Binding-site contacts:
Ligand atom C4 contacts residue ASN108 of chain 1.A at 4.3 Å.
Ligand atom C8 contacts residue PHE118 of chain 1.A at 3.6 Å (hydrophobic).
Ligand atom C8 contacts residue ASP144 of chain 1.A at 3.8 Å.
Ligand atom C1 contacts residue PHE118 of chain 1.A at 4.2 Å (hydrophobic).
Ligand atom C3 contacts residue ASN108 of chain 1.A at 3.9 Å.
Ligand atom O7 contacts residue ASN108 of chain 1.A at 3.5 Å (h-bond).
Ligand atom O7 contacts residue TYR142 of chain 1.A at 3.4 Å (h-bond).
Ligand atom C7 contacts residue ASP144 of chain 1.A at 3.4 Å.
Ligand atom C8 contacts residue CYS143 of chain 1.A at 3.8 Å (hydrophobic).
Ligand atom N2 contacts residue ASN148 of chain 1.A at 4.3 Å.
Ligand atom O5 contacts residue ASN108 of chain 1.A at 2.4 Å (h-bond).
Ligand atom C5 contacts residue ASN108 of chain 1.A at 3.6 Å.
Ligand atom C8 contacts residue TYR142 of chain 1.A at 4.4 Å (hydrophobic).
Ligand atom C3 contacts residue ASP144 of chain 1.A at 3.8 Å.
Ligand atom C7 contacts residue ASN108 of chain 1.A at 3.5 Å.
Ligand atom O3 contacts residue ASN148 of chain 1.A at 4.4 Å.
Ligand atom C3 contacts residue PHE118 of chain 1.A at 4.3 Å (hydrophobic).
Ligand atom C2 contacts residue ASN108 of chain 1.A at 2.6 Å.
Ligand atom N2 contacts residue PHE118 of chain 1.A at 3.7 Å.
Ligand atom C7 contacts residue CYS143 of chain 1.A at 4.4 Å (hydrophobic).
Ligand atom C1 contacts residue ASN108 of chain 1.A at 1.5 Å.
Ligand atom C2 contacts residue ASP144 of chain 1.A at 3.7 Å.
Ligand atom C7 contacts residue PHE118 of chain 1.A at 4.4 Å (hydrophobic).
Ligand atom C7 contacts residue TYR142 of chain 1.A at 4.2 Å (hydrophobic).
Ligand atom C8 contacts residue ASN148 of chain 1.A at 3.9 Å.
Ligand atom O3 contacts residue ASP144 of chain 1.A at 2.8 Å (salt-bridge).
Ligand atom O7 contacts residue CYS143 of chain 1.A at 3.7 Å.
Ligand atom O7 contacts residue ASP144 of chain 1.A at 3.1 Å (salt-bridge).
Ligand atom C2 contacts residue PHE118 of chain 1.A at 4.2 Å (hydrophobic).
Ligand atom C4 contacts residue ASP144 of chain 1.A at 4.5 Å.
Ligand atom N2 contacts residue ASN108 of chain 1.A at 3.1 Å (h-bond).
Ligand atom C7 contacts residue ASN148 of chain 1.A at 4.3 Å.
Ligand atom N2 contacts residue ASP144 of chain 1.A at 4.0 Å.

This protein binds this small molecule.
Small molecule (SMILES): CC(=O)N[C@@H]1[C@@H](O)[C@H](O)[C@@H](CO)O[C@H]1O

Sequence of chain 1.A:
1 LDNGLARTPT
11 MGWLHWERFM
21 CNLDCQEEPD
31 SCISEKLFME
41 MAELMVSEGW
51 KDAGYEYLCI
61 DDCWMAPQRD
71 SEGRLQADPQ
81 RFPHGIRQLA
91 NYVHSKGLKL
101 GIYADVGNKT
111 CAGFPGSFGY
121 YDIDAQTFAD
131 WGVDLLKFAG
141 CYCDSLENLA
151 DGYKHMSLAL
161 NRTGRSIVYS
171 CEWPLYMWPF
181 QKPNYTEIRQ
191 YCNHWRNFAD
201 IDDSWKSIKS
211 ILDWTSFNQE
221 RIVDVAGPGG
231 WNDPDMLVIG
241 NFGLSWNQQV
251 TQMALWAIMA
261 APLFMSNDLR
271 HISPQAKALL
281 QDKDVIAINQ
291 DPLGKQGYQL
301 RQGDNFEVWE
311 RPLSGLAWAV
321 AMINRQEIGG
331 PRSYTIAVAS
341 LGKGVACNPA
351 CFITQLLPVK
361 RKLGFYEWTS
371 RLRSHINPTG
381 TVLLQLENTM